Sequence of chain 1.A:
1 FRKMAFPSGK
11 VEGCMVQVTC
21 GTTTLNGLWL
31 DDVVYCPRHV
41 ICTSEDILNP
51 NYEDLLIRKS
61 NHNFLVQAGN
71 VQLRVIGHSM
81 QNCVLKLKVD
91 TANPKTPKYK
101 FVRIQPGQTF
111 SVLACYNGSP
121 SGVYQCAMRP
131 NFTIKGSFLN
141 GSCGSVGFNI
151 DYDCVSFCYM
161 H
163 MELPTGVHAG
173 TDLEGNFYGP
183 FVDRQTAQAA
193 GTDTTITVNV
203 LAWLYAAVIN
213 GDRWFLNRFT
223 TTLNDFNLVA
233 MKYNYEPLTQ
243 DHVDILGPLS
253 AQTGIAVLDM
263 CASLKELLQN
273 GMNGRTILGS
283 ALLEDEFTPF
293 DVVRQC

This protein binds this small molecule.
Small molecule (SMILES): COc1cccc2[nH]c(C(=O)N[C@@H](CC(C)C)C(=O)N[C@@H](C[C@@H]3CCNC3=O)[C@H](O)CO)cc12

Binding-site contacts:
Ligand atom C32 contacts residue GLU164 of chain 1.A at 3.5 Å.
Ligand atom C36 contacts residue HIS39 of chain 1.A at 3.5 Å.
Ligand atom C1 contacts residue GLN187 of chain 1.A at 3.6 Å.
Ligand atom C32 contacts residue HIS161 of chain 1.A at 3.7 Å.
Ligand atom C24 contacts residue CYS143 of chain 1.A at 2.9 Å (hydrophobic).
Ligand atom O13 contacts residue MET163 of chain 1.A at 3.5 Å.
Ligand atom O13 contacts residue GLU164 of chain 1.A at 3.1 Å (salt-bridge).
Ligand atom C3 contacts residue THR188 of chain 1.A at 3.8 Å.
Ligand atom O33 contacts residue HIS170 of chain 1.A at 3.5 Å.
Ligand atom N23 contacts residue CYS143 of chain 1.A at 3.1 Å (h-bond).
Ligand atom C12 contacts residue GLN187 of chain 1.A at 3.7 Å.
Ligand atom N8 contacts residue GLU164 of chain 1.A at 2.9 Å (salt-bridge).
Ligand atom O2 contacts residue THR188 of chain 1.A at 3.3 Å (h-bond).
Ligand atom C19 contacts residue GLN187 of chain 1.A at 3.6 Å.
Ligand atom C26 contacts residue CYS143 of chain 1.A at 3.3 Å (hydrophobic).
Ligand atom O33 contacts residue PHE138 of chain 1.A at 3.5 Å.
Ligand atom C15 contacts residue GLN187 of chain 1.A at 3.5 Å.
Ligand atom C17 contacts residue GLN187 of chain 1.A at 3.2 Å.
Ligand atom N14 contacts residue GLN187 of chain 1.A at 2.8 Å (h-bond).
Ligand atom O37 contacts residue HIS39 of chain 1.A at 2.7 Å (h-bond).
Ligand atom C18 contacts residue GLN187 of chain 1.A at 3.4 Å.
Ligand atom C34 contacts residue CYS143 of chain 1.A at 1.8 Å (hydrophobic).
Ligand atom N31 contacts residue GLU164 of chain 1.A at 3.1 Å (salt-bridge).
Ligand atom O33 contacts residue HIS161 of chain 1.A at 2.6 Å (h-bond).
Ligand atom C19 contacts residue ILE47 of chain 1.A at 3.7 Å (hydrophobic).
Ligand atom O35 contacts residue GLY141 of chain 1.A at 3.3 Å (h-bond).
Ligand atom N31 contacts residue PHE138 of chain 1.A at 3.4 Å (h-bond).
Ligand atom C4 contacts residue ALA189 of chain 1.A at 3.7 Å (hydrophobic).
Ligand atom C36 contacts residue CYS143 of chain 1.A at 2.5 Å (hydrophobic).
Ligand atom O33 contacts residue GLU164 of chain 1.A at 3.5 Å.
Ligand atom O2 contacts residue GLN187 of chain 1.A at 3.3 Å.
Ligand atom C29 contacts residue ASN140 of chain 1.A at 3.5 Å.
Ligand atom O35 contacts residue CYS143 of chain 1.A at 2.9 Å (h-bond).
Ligand atom C9 contacts residue GLN187 of chain 1.A at 3.8 Å.
Ligand atom O37 contacts residue CYS143 of chain 1.A at 3.0 Å (h-bond).
Ligand atom C7 contacts residue GLU164 of chain 1.A at 3.7 Å.
Ligand atom C6 contacts residue GLU164 of chain 1.A at 3.8 Å.
Ligand atom C10 contacts residue GLN187 of chain 1.A at 3.2 Å.
Ligand atom C5 contacts residue ALA189 of chain 1.A at 3.8 Å (hydrophobic).
Ligand atom O35 contacts residue SER142 of chain 1.A at 3.5 Å (h-bond).